A small-molecule ligand and the protein it binds are described below.
Small molecule (SMILES): CC(=O)N[C@@H]1[C@@H](O)[C@H](O)[C@@H](CO)O[C@H]1O

Sequence of chain 1.F:
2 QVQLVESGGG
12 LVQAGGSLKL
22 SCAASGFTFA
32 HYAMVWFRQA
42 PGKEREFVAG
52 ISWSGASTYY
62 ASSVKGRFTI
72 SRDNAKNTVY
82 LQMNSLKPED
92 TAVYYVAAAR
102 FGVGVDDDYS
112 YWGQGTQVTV

Sequence of chain 1.A:
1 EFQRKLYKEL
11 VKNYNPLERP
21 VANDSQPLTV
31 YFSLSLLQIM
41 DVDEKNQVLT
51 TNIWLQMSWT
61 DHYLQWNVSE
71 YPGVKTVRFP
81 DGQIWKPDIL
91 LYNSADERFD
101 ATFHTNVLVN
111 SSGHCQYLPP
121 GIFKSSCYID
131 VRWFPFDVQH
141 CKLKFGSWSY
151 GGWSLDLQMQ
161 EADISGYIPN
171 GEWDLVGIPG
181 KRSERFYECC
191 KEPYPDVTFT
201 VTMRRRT

Sequence of chain 1.B:
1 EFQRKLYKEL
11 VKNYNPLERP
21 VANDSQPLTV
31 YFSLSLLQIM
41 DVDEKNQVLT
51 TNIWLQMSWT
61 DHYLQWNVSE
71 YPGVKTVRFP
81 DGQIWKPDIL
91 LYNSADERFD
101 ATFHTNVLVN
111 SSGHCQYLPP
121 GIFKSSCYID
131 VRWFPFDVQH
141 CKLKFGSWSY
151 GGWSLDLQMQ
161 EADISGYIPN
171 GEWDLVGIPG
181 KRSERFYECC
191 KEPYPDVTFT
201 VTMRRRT

Binding-site contacts:
Ligand atom C1 contacts residue SER25 of chain 1.A at 3.1 Å.
Ligand atom C5 contacts residue ASN23 of chain 1.A at 3.7 Å.
Ligand atom C1 contacts residue ASN23 of chain 1.A at 1.4 Å.
Ligand atom O5 contacts residue ASN23 of chain 1.A at 2.4 Å (h-bond).
Ligand atom C3 contacts residue ASN23 of chain 1.A at 3.8 Å.
Ligand atom C6 contacts residue SER25 of chain 1.A at 3.7 Å.
Ligand atom C8 contacts residue PHE2 of chain 1.B at 4.5 Å (hydrophobic).
Ligand atom O5 contacts residue SER25 of chain 1.A at 2.7 Å (h-bond).
Ligand atom C2 contacts residue ASN23 of chain 1.A at 2.4 Å.
Ligand atom O7 contacts residue ALA57 of chain 1.F at 3.5 Å.
Ligand atom C4 contacts residue ASN23 of chain 1.A at 4.2 Å.
Ligand atom O6 contacts residue GLN26 of chain 1.A at 4.3 Å.
Ligand atom N2 contacts residue ASN23 of chain 1.A at 2.9 Å (h-bond).
Ligand atom C8 contacts residue ASN23 of chain 1.A at 3.8 Å.
Ligand atom O5 contacts residue GLN26 of chain 1.A at 4.0 Å.
Ligand atom C5 contacts residue SER25 of chain 1.A at 3.3 Å.
Ligand atom C7 contacts residue ASN23 of chain 1.A at 3.6 Å.
Ligand atom O6 contacts residue SER25 of chain 1.A at 4.2 Å.